Sequence of chain 1.C:
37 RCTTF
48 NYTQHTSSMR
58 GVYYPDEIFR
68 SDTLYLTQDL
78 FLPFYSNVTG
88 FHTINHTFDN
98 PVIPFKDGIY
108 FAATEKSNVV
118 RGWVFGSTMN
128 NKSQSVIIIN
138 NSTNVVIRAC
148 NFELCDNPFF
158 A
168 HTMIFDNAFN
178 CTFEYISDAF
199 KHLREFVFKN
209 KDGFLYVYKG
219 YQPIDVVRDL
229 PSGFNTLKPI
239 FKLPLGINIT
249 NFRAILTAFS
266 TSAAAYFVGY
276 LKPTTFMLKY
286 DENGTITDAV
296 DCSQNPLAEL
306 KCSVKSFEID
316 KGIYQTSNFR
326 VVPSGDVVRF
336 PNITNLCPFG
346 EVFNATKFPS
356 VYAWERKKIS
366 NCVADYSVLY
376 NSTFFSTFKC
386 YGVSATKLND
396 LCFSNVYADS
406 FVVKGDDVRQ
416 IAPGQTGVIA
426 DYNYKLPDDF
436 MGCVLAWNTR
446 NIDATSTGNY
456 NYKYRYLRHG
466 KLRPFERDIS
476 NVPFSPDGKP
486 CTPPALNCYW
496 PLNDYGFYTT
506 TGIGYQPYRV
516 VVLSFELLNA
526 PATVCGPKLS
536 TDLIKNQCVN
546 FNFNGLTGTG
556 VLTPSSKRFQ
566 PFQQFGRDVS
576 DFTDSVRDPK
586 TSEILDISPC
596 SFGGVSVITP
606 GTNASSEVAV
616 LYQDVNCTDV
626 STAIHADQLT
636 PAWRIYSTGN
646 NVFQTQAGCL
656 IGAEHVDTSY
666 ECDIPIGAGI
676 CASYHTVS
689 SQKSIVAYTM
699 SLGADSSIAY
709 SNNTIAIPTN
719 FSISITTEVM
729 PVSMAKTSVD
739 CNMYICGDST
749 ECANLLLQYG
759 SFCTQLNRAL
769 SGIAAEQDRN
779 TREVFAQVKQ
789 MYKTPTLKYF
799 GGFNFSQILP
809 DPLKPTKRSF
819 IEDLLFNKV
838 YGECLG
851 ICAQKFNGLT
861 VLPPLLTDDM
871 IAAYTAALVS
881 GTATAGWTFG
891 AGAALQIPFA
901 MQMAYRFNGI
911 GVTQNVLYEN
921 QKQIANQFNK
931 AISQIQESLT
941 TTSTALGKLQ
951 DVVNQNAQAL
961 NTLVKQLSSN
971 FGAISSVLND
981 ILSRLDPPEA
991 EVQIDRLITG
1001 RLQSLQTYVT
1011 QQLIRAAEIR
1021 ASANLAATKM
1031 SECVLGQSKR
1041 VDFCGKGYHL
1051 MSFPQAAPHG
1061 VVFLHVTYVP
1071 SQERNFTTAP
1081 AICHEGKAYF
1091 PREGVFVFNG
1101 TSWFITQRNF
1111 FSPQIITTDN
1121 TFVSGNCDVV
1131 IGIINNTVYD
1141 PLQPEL

Sequence of chain 1.B:
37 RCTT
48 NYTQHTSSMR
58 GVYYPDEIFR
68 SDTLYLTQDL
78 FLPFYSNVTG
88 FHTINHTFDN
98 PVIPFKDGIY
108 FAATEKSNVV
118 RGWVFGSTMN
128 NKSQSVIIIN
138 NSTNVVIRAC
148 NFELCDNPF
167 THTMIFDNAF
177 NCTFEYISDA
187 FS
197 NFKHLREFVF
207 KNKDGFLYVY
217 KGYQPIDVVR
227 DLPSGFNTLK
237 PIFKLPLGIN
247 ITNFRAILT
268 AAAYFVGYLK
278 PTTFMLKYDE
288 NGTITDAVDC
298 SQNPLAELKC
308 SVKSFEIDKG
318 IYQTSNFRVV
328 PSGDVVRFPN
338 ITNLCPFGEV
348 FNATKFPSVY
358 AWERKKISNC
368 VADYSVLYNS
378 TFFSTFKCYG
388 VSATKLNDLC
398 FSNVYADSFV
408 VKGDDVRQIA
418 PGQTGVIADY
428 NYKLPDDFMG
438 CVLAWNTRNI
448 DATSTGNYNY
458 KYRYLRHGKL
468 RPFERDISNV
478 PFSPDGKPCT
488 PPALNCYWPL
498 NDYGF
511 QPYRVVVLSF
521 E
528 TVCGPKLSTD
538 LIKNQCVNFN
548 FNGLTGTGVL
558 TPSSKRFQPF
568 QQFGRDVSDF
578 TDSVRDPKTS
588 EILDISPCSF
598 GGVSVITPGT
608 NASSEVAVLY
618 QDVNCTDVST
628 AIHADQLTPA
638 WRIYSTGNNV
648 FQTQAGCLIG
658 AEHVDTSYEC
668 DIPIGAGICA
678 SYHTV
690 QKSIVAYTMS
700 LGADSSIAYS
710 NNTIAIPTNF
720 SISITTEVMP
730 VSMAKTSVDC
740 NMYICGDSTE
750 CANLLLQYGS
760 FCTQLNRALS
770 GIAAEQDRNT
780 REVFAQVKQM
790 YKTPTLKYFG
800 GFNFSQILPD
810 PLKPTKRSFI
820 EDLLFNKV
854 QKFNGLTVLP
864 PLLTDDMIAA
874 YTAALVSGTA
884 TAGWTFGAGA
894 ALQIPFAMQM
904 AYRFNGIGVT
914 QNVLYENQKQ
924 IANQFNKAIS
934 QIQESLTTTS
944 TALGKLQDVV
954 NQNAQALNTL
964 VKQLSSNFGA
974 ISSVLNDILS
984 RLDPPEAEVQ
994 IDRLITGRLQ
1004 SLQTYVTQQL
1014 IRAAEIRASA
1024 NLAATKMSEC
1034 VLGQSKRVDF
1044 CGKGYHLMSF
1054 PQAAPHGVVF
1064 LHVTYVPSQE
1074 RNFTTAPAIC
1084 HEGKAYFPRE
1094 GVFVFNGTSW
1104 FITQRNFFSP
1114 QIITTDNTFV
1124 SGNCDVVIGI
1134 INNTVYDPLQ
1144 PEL

Binding-site contacts:
Ligand atom O7 contacts residue ARG563 of chain 1.C at 3.9 Å.
Ligand atom C5 contacts residue ASN288 of chain 1.B at 3.6 Å.
Ligand atom C8 contacts residue ASN288 of chain 1.B at 4.5 Å.
Ligand atom C1 contacts residue ASN288 of chain 1.B at 1.4 Å.
Ligand atom N2 contacts residue ASN288 of chain 1.B at 2.7 Å (h-bond).
Ligand atom C4 contacts residue ASN288 of chain 1.B at 4.2 Å.
Ligand atom O7 contacts residue ASN288 of chain 1.B at 4.1 Å.
Ligand atom O5 contacts residue ASN288 of chain 1.B at 2.5 Å (h-bond).
Ligand atom C3 contacts residue ASN288 of chain 1.B at 3.6 Å.
Ligand atom C7 contacts residue ASN288 of chain 1.B at 3.5 Å.
Ligand atom C2 contacts residue ASN288 of chain 1.B at 2.4 Å.

This small molecule binds to this protein.
Small molecule (SMILES): CC(=O)N[C@H]1[C@H](O[C@H]2[C@H](O)[C@@H](NC(C)=O)CO[C@@H]2CO)O[C@H](CO)[C@@H](O[C@@H]2O[C@H](CO)[C@@H](O)[C@H](O)[C@@H]2O)[C@@H]1O